This small molecule binds to this protein.
Small molecule (SMILES): Cc1cnc(Nc2cnn(C)c2)nc1-c1cnn([C@H](CC#N)C2CCCC2)c1

Binding-site contacts:
Ligand atom C2 contacts residue LEU169 of chain 1.A at 3.4 Å (hydrophobic).
Ligand atom C3 contacts residue ALA66 of chain 1.A at 3.5 Å (hydrophobic).
Ligand atom C12 contacts residue ASP180 of chain 1.A at 3.7 Å.
Ligand atom C5 contacts residue LEU118 of chain 1.A at 3.2 Å (hydrophobic).
Ligand atom C19 contacts residue ASP180 of chain 1.A at 3.5 Å.
Ligand atom C1 contacts residue GLY179 of chain 1.A at 3.7 Å.
Ligand atom N3 contacts residue LEU41 of chain 1.A at 3.6 Å.
Ligand atom C13 contacts residue ARG166 of chain 1.A at 3.7 Å.
Ligand atom C8 contacts residue TYR117 of chain 1.A at 3.2 Å (hydrophobic).
Ligand atom C4 contacts residue LEU118 of chain 1.A at 3.6 Å (hydrophobic).
Ligand atom N1 contacts residue LEU118 of chain 1.A at 3.1 Å (h-bond).
Ligand atom C5 contacts residue GLY121 of chain 1.A at 3.6 Å.
Ligand atom N2 contacts residue LEU118 of chain 1.A at 2.7 Å (h-bond).
Ligand atom C18 contacts residue GLY44 of chain 1.A at 3.4 Å.
Ligand atom N8 contacts residue ASN167 of chain 1.A at 3.4 Å (h-bond).
Ligand atom C3 contacts residue GLU116 of chain 1.A at 3.5 Å.
Ligand atom C1 contacts residue MET115 of chain 1.A at 3.6 Å (hydrophobic).
Ligand atom C13 contacts residue ASN167 of chain 1.A at 3.6 Å.
Ligand atom N8 contacts residue LEU169 of chain 1.A at 3.5 Å.
Ligand atom N4 contacts residue LEU41 of chain 1.A at 3.7 Å.
Ligand atom C6 contacts residue GLY121 of chain 1.A at 3.6 Å.
Ligand atom N2 contacts residue TYR117 of chain 1.A at 3.3 Å.
Ligand atom C14 contacts residue ASN167 of chain 1.A at 3.7 Å.
Ligand atom N4 contacts residue GLY121 of chain 1.A at 3.5 Å.
Ligand atom C14 contacts residue ASP180 of chain 1.A at 3.7 Å.
Ligand atom N8 contacts residue GLY179 of chain 1.A at 3.4 Å.
Ligand atom C11 contacts residue VAL49 of chain 1.A at 3.6 Å (hydrophobic).
Ligand atom C5 contacts residue TYR117 of chain 1.A at 3.6 Å (hydrophobic).
Ligand atom C6 contacts residue LEU41 of chain 1.A at 3.6 Å (hydrophobic).
Ligand atom C17 contacts residue GLY47 of chain 1.A at 3.7 Å.
Ligand atom C1 contacts residue LEU169 of chain 1.A at 3.7 Å (hydrophobic).
Ligand atom N3 contacts residue GLY121 of chain 1.A at 3.6 Å.
Ligand atom N8 contacts residue ASP180 of chain 1.A at 3.7 Å.
Ligand atom C8 contacts residue GLY121 of chain 1.A at 3.5 Å.
Ligand atom C14 contacts residue ARG166 of chain 1.A at 3.5 Å.
Ligand atom C10 contacts residue VAL49 of chain 1.A at 3.6 Å (hydrophobic).
Ligand atom C16 contacts residue VAL49 of chain 1.A at 3.4 Å (hydrophobic).
Ligand atom C8 contacts residue LEU118 of chain 1.A at 3.2 Å (hydrophobic).
Ligand atom N6 contacts residue GLY42 of chain 1.A at 3.6 Å.
Ligand atom C9 contacts residue LEU169 of chain 1.A at 3.5 Å (hydrophobic).

Sequence of chain 1.A:
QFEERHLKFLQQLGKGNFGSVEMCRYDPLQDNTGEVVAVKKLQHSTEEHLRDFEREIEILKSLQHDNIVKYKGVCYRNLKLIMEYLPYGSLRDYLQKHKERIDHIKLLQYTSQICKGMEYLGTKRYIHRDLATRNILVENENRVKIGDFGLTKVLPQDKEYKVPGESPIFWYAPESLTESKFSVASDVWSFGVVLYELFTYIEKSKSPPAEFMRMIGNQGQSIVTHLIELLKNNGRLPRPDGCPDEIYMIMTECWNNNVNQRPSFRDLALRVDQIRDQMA